Binding-site contacts:
Ligand atom O1A contacts residue SER719 of chain 1.A at 3.2 Å (h-bond).
Ligand atom S12 contacts residue ASN52 of chain 1.A at 3.2 Å (h-bond).
Ligand atom N17 contacts residue THR1090 of chain 1.A at 2.6 Å (h-bond).
Ligand atom S13 contacts residue 6MO1 of chain 1.F at 2.4 Å.
Ligand atom N16 contacts residue ASN1185 of chain 1.A at 3.2 Å (h-bond).
Ligand atom O14 contacts residue ARG1218 of chain 1.A at 3.1 Å (salt-bridge).
Ligand atom O6 contacts residue LYS794 of chain 1.A at 2.8 Å (salt-bridge).
Ligand atom O2' contacts residue ASP772 of chain 1.A at 2.7 Å (salt-bridge).
Ligand atom O2B contacts residue ASN715 of chain 1.A at 3.0 Å (h-bond).
Ligand atom N15 contacts residue HIS1092 of chain 1.A at 3.3 Å (h-bond).
Ligand atom O11 contacts residue HIS1163 of chain 1.A at 2.9 Å.
Ligand atom N7 contacts residue GLY50 of chain 1.A at 3.2 Å (h-bond).
Ligand atom O14 contacts residue HIS546 of chain 1.A at 3.3 Å (h-bond).
Ligand atom N1 contacts residue ASP822 of chain 1.A at 2.8 Å (salt-bridge).
Ligand atom O2A contacts residue HIS1098 of chain 1.A at 3.2 Å.
Ligand atom O1B contacts residue TYR220 of chain 1.A at 2.7 Å (h-bond).
Ligand atom S13 contacts residue MD11 of chain 1.E at 3.0 Å (h-bond).
Ligand atom O3' contacts residue ARG774 of chain 1.A at 2.9 Å (salt-bridge).
Ligand atom N2 contacts residue LEU771 of chain 1.A at 2.9 Å (h-bond).
Ligand atom N16 contacts residue THR1090 of chain 1.A at 3.1 Å (h-bond).
Ligand atom O11 contacts residue SER719 of chain 1.A at 3.2 Å (h-bond).
Ligand atom O2A contacts residue THR1100 of chain 1.A at 2.7 Å (h-bond).
Ligand atom C3' contacts residue ARG774 of chain 1.A at 3.1 Å.
Ligand atom O2A contacts residue ILE1097 of chain 1.A at 3.1 Å (h-bond).
Ligand atom N18 contacts residue ASN1185 of chain 1.A at 3.2 Å (h-bond).
Ligand atom O14 contacts residue HIS1092 of chain 1.A at 3.1 Å (h-bond).
Ligand atom O14 contacts residue THR1090 of chain 1.A at 3.2 Å (h-bond).
Ligand atom O4' contacts residue SER714 of chain 1.A at 3.2 Å (h-bond).
Ligand atom O1A contacts residue SER1099 of chain 1.A at 2.8 Å (h-bond).
Ligand atom C17 contacts residue ASN1217 of chain 1.A at 3.3 Å.
Ligand atom O3' contacts residue ASP772 of chain 1.A at 2.7 Å (salt-bridge).
Ligand atom S12 contacts residue 6MO1 of chain 1.F at 2.4 Å.
Ligand atom S13 contacts residue ASP222 of chain 1.A at 2.9 Å (salt-bridge).
Ligand atom N2 contacts residue ASP822 of chain 1.A at 2.8 Å (salt-bridge).
Ligand atom N7 contacts residue TRP791 of chain 1.A at 2.8 Å (h-bond).
Ligand atom S12 contacts residue MD11 of chain 1.E at 2.6 Å (h-bond).
Ligand atom O2' contacts residue ARG774 of chain 1.A at 2.9 Å (salt-bridge).
Ligand atom S13 contacts residue HIS1092 of chain 1.A at 3.2 Å.
Ligand atom S12 contacts residue HIS1098 of chain 1.A at 2.9 Å.
Ligand atom N17 contacts residue ASN1217 of chain 1.A at 3.2 Å (h-bond).

Sequence of chain 1.A:
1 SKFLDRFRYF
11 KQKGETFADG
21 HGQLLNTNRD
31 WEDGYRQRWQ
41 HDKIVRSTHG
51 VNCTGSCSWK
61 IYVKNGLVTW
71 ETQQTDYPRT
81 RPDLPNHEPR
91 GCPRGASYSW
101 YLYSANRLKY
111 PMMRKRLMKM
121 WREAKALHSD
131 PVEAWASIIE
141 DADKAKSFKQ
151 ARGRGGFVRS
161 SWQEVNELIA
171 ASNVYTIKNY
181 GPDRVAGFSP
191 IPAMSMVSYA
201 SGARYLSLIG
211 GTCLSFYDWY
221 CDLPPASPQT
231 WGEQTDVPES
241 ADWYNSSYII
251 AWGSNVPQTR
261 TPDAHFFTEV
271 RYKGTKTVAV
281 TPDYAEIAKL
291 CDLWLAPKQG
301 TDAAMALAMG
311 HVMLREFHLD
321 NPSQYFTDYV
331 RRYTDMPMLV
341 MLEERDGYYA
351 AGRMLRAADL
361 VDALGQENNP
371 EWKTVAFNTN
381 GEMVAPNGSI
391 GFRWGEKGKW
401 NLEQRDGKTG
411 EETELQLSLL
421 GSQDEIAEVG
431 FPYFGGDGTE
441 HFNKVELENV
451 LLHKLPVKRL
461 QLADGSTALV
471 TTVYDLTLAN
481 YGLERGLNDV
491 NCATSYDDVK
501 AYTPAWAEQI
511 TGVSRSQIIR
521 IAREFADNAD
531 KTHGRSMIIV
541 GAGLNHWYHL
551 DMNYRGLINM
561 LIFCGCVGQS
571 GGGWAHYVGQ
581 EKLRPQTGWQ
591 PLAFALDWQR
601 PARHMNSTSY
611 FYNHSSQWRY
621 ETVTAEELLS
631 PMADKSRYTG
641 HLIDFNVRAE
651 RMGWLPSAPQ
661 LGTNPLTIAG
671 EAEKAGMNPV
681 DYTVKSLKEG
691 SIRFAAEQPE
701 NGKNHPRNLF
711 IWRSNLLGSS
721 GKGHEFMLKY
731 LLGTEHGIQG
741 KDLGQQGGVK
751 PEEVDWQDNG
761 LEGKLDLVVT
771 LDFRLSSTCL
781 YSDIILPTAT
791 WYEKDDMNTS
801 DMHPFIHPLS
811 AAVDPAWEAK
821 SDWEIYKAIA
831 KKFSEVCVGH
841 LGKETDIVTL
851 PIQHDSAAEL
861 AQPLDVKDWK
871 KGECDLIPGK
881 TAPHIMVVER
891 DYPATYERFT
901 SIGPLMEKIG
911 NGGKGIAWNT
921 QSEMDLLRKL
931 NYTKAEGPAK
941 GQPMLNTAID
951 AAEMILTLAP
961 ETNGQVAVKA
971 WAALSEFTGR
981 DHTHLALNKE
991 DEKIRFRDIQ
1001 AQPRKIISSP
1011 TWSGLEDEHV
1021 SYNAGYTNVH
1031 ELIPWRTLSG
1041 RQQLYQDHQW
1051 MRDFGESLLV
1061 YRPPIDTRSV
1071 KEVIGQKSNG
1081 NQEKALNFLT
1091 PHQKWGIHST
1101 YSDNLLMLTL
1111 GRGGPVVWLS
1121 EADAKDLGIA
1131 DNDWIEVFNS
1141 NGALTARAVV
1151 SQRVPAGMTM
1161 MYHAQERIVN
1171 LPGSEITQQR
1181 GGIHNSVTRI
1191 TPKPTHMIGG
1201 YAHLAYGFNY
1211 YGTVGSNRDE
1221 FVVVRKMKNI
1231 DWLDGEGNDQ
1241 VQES

A protein and the small-molecule ligand that binds it are described below.
Small molecule (SMILES): Nc1nc2c(c(=O)[nH]1)N[C@@H](/C(S)=C(/S)[C@H](O)CO[P](=O)(O)O[P](=O)(O)OC[C@H]1O[C@@H](n3cnc4c(=O)[nH]c(N)nc43)[C@H](O)[C@@H]1O)C=N2